The protein below binds the small molecule below.
Small molecule (SMILES): COC(=O)c1ccccc1S(=O)(=O)NC(=O)N(C)c1nc(C)nc(OC)n1

Sequence of chain 2.A:
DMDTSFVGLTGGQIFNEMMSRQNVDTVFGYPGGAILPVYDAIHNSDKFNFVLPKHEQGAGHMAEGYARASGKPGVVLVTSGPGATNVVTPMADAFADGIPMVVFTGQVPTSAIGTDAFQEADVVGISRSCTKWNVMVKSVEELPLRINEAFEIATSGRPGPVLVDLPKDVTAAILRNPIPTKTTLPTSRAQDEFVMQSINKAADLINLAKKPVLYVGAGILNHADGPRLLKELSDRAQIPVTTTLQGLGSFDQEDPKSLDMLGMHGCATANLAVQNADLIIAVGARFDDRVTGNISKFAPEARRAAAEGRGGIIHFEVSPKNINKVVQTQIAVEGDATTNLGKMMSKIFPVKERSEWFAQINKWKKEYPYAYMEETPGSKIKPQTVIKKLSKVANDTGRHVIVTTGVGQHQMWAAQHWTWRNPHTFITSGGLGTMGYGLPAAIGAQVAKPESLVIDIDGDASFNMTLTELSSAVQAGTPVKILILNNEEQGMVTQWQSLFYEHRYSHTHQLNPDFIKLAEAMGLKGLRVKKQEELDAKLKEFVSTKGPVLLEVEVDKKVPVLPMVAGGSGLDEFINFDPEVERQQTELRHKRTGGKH

Binding-site contacts:
Ligand atom C4 contacts residue ASP369 of chain 2.A at 3.6 Å.
Ligand atom N1' contacts residue TRP576 of chain 2.A at 3.6 Å.
Ligand atom C4' contacts residue TRP576 of chain 2.A at 3.5 Å (hydrophobic).
Ligand atom C13 contacts residue GLN192 of chain 2.B at 3.6 Å.
Ligand atom C10 contacts residue TRP576 of chain 2.A at 3.8 Å (hydrophobic).
Ligand atom O11 contacts residue VAL181 of chain 2.B at 3.8 Å.
Ligand atom O4' contacts residue ARG370 of chain 2.A at 3.1 Å (salt-bridge).
Ligand atom N3' contacts residue TRP576 of chain 2.A at 3.2 Å.
Ligand atom C6 contacts residue VAL181 of chain 2.B at 3.8 Å (hydrophobic).
Ligand atom C7' contacts residue MET572 of chain 2.A at 3.6 Å (hydrophobic).
Ligand atom C5' contacts residue FAD1 of chain 2.G at 3.6 Å.
Ligand atom O4' contacts residue MET344 of chain 2.A at 3.7 Å.
Ligand atom C3 contacts residue ARG370 of chain 2.A at 3.4 Å.
Ligand atom O11 contacts residue PRO182 of chain 2.B at 3.4 Å.
Ligand atom C1 contacts residue PRO182 of chain 2.B at 3.8 Å (hydrophobic).
Ligand atom C5' contacts residue MET344 of chain 2.A at 3.7 Å (hydrophobic).
Ligand atom C10 contacts residue GLY106 of chain 2.B at 3.4 Å.
Ligand atom C4 contacts residue ARG370 of chain 2.A at 3.6 Å.
Ligand atom O7B contacts residue LYS241 of chain 2.B at 3.4 Å.
Ligand atom N8 contacts residue LYS241 of chain 2.B at 3.2 Å (salt-bridge).
Ligand atom C2 contacts residue ARG370 of chain 2.A at 3.5 Å.
Ligand atom O9 contacts residue TRP576 of chain 2.A at 3.5 Å.
Ligand atom C2' contacts residue TRP576 of chain 2.A at 3.6 Å (hydrophobic).
Ligand atom C6 contacts residue PHE191 of chain 2.B at 3.6 Å (hydrophobic).
Ligand atom N1' contacts residue GLY106 of chain 2.B at 3.3 Å.
Ligand atom N3' contacts residue ARG370 of chain 2.A at 3.1 Å (salt-bridge).
Ligand atom C5 contacts residue ASP369 of chain 2.A at 3.2 Å.
Ligand atom C4' contacts residue ARG370 of chain 2.A at 3.5 Å.
Ligand atom O12 contacts residue PHE191 of chain 2.B at 3.6 Å.
Ligand atom N10 contacts residue TRP576 of chain 2.A at 3.5 Å.
Ligand atom N5' contacts residue MET572 of chain 2.A at 3.8 Å.
Ligand atom N5' contacts residue TRP576 of chain 2.A at 3.4 Å (h-bond).
Ligand atom C6' contacts residue TRP576 of chain 2.A at 3.6 Å (hydrophobic).
Ligand atom O9 contacts residue ARG370 of chain 2.A at 2.9 Å (salt-bridge).
Ligand atom O4' contacts residue PHE191 of chain 2.B at 3.7 Å.
Ligand atom C9 contacts residue TRP576 of chain 2.A at 3.5 Å (hydrophobic).
Ligand atom C5 contacts residue ALA190 of chain 2.B at 3.6 Å (hydrophobic).
Ligand atom C10 contacts residue LYS241 of chain 2.B at 3.3 Å.
Ligand atom C13 contacts residue ALA107 of chain 2.B at 3.6 Å (hydrophobic).
Ligand atom C7' contacts residue VAL573 of chain 2.A at 3.7 Å (hydrophobic).

Sequence of chain 2.B:
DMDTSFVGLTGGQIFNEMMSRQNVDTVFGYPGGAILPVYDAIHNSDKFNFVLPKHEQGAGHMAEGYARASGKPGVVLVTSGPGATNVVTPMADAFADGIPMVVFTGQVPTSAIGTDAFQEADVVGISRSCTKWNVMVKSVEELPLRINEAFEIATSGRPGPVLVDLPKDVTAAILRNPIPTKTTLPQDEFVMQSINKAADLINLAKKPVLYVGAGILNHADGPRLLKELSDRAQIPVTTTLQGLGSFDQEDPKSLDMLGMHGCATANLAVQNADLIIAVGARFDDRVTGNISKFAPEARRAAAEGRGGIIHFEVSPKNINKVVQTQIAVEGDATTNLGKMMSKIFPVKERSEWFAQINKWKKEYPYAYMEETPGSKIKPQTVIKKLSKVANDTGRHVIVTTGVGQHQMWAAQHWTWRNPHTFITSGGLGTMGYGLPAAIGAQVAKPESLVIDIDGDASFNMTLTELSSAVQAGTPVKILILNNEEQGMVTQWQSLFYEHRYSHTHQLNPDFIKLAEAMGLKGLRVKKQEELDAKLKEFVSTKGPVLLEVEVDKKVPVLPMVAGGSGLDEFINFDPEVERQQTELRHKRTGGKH